Binding-site contacts:
Ligand atom N19 contacts residue GLY279 of chain 1.D at 3.3 Å.
Ligand atom C18 contacts residue MET267 of chain 1.D at 3.3 Å (hydrophobic).
Ligand atom C4 contacts residue PHE283 of chain 1.D at 3.5 Å (hydrophobic).
Ligand atom C2 contacts residue PHE250 of chain 1.D at 3.7 Å (hydrophobic).
Ligand atom C13 contacts residue PHE250 of chain 1.D at 3.7 Å (hydrophobic).
Ligand atom C18 contacts residue GLY279 of chain 1.D at 3.1 Å.
Ligand atom N16 contacts residue GLY279 of chain 1.D at 3.6 Å (h-bond).
Ligand atom C10 contacts residue ILE246 of chain 1.D at 3.6 Å (hydrophobic).
Ligand atom N5 contacts residue PHE283 of chain 1.D at 3.7 Å.
Ligand atom C21 contacts residue GLY279 of chain 1.D at 3.3 Å.
Ligand atom C15 contacts residue GLY279 of chain 1.D at 3.5 Å.
Ligand atom C20 contacts residue MET267 of chain 1.D at 3.4 Å (hydrophobic).
Ligand atom C11 contacts residue LEU229 of chain 1.D at 3.7 Å (hydrophobic).
Ligand atom C11 contacts residue SER231 of chain 1.D at 3.0 Å.
Ligand atom C3 contacts residue PHE283 of chain 1.D at 3.6 Å (hydrophobic).
Ligand atom C22 contacts residue MET267 of chain 1.D at 3.7 Å (hydrophobic).
Ligand atom C13 contacts residue TYR247 of chain 1.D at 3.7 Å (hydrophobic).
Ligand atom N19 contacts residue MET267 of chain 1.D at 3.4 Å.
Ligand atom C13 contacts residue MET267 of chain 1.D at 3.4 Å (hydrophobic).
Ligand atom N19 contacts residue TYR247 of chain 1.D at 2.4 Å (h-bond).
Ligand atom N16 contacts residue MET267 of chain 1.D at 3.4 Å.
Ligand atom C23 contacts residue GLU275 of chain 1.D at 3.6 Å.
Ligand atom C17 contacts residue GLY279 of chain 1.D at 3.6 Å.
Ligand atom C18 contacts residue TYR247 of chain 1.D at 3.5 Å (hydrophobic).
Ligand atom C15 contacts residue TYR247 of chain 1.D at 3.1 Å (hydrophobic).
Ligand atom C25 contacts residue PRO266 of chain 1.D at 3.6 Å (hydrophobic).
Ligand atom C15 contacts residue MET267 of chain 1.D at 3.4 Å (hydrophobic).
Ligand atom C17 contacts residue MET267 of chain 1.D at 3.3 Å (hydrophobic).
Ligand atom C14 contacts residue TYR247 of chain 1.D at 3.2 Å (hydrophobic).
Ligand atom C21 contacts residue MET267 of chain 1.D at 3.6 Å (hydrophobic).
Ligand atom C10 contacts residue VAL232 of chain 1.D at 3.7 Å (hydrophobic).
Ligand atom C3 contacts residue PHE250 of chain 1.D at 3.6 Å (hydrophobic).
Ligand atom C14 contacts residue PHE283 of chain 1.D at 3.5 Å (hydrophobic).
Ligand atom C12 contacts residue GLN280 of chain 1.D at 2.6 Å.
Ligand atom C24 contacts residue LYS272 of chain 1.D at 3.6 Å.
Ligand atom C6 contacts residue PHE283 of chain 1.D at 3.4 Å (hydrophobic).
Ligand atom C9 contacts residue ILE246 of chain 1.D at 3.6 Å (hydrophobic).
Ligand atom C24 contacts residue GLU275 of chain 1.D at 3.3 Å.
Ligand atom C22 contacts residue TYR247 of chain 1.D at 3.5 Å (hydrophobic).
Ligand atom C23 contacts residue VAL276 of chain 1.D at 3.6 Å (hydrophobic).

A small-molecule ligand and the protein it binds are described below.
Small molecule (SMILES): Cc1nc2ccc(CCc3nc(-c4ccccc4)cn3C)c(C)n2c1C

Sequence of chain 1.D:
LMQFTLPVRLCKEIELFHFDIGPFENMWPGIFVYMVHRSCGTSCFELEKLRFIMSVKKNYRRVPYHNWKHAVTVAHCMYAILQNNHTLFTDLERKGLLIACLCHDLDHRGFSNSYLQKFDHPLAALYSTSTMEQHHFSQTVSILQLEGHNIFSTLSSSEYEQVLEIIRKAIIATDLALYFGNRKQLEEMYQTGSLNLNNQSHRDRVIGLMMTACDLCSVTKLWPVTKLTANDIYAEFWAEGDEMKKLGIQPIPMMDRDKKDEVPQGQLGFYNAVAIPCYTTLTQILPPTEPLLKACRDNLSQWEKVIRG